Binding-site contacts:
Ligand atom C6 contacts residue TYR72 of chain 1.B at 3.5 Å (hydrophobic).
Ligand atom C3 contacts residue GLU87 of chain 1.B at 3.3 Å.
Ligand atom C5 contacts residue TYR72 of chain 1.B at 4.5 Å (hydrophobic).
Ligand atom C1 contacts residue THR11 of chain 1.B at 4.4 Å.
Ligand atom C contacts residue TYR72 of chain 1.B at 3.5 Å (hydrophobic).
Ligand atom C5 contacts residue THR11 of chain 1.B at 4.2 Å.
Ligand atom O1 contacts residue TYR72 of chain 1.B at 3.4 Å.
Ligand atom N1 contacts residue TYR72 of chain 1.B at 3.9 Å.
Ligand atom N contacts residue GLU87 of chain 1.B at 2.6 Å (salt-bridge).
Ligand atom C contacts residue GLN74 of chain 1.B at 4.3 Å.
Ligand atom N contacts residue LYS92 of chain 1.B at 3.9 Å.
Ligand atom C5 contacts residue ILE96 of chain 1.B at 4.3 Å (hydrophobic).
Ligand atom C4 contacts residue TYR72 of chain 1.B at 3.7 Å (hydrophobic).
Ligand atom C8 contacts residue ILE96 of chain 1.B at 3.6 Å (hydrophobic).
Ligand atom C3 contacts residue LYS92 of chain 1.B at 3.8 Å.
Ligand atom O2 contacts residue THR11 of chain 1.B at 3.4 Å (h-bond).
Ligand atom N contacts residue TYR72 of chain 1.B at 4.2 Å.
Ligand atom N1 contacts residue ILE96 of chain 1.B at 4.1 Å.
Ligand atom O contacts residue LYS92 of chain 1.B at 2.7 Å (salt-bridge).
Ligand atom O2 contacts residue ILE96 of chain 1.B at 4.2 Å.
Ligand atom C6 contacts residue PRO9 of chain 1.B at 3.7 Å (hydrophobic).
Ligand atom C7 contacts residue ILE96 of chain 1.B at 3.8 Å (hydrophobic).
Ligand atom O1 contacts residue GLU87 of chain 1.B at 3.2 Å.
Ligand atom C6 contacts residue ILE96 of chain 1.B at 3.7 Å (hydrophobic).
Ligand atom O contacts residue GLU87 of chain 1.B at 3.1 Å (salt-bridge).
Ligand atom C4 contacts residue GLU87 of chain 1.B at 3.6 Å.
Ligand atom O1 contacts residue PHE93 of chain 1.B at 3.2 Å.
Ligand atom C8 contacts residue LYS92 of chain 1.B at 3.6 Å.
Ligand atom C4 contacts residue PHE93 of chain 1.B at 4.4 Å (hydrophobic).

Sequence of chain 1.B:
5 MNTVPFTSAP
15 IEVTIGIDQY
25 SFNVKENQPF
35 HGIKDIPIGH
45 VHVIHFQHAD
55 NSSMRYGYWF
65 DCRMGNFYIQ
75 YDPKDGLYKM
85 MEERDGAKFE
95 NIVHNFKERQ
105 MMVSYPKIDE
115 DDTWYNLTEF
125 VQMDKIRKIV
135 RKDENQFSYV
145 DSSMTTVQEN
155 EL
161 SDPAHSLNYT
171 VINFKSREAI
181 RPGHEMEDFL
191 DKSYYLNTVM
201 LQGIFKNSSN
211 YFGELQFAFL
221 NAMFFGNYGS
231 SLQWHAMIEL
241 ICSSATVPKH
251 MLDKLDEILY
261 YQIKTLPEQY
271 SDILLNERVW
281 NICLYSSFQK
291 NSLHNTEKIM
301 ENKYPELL

A protein and the small-molecule ligand that binds it are described below.
Small molecule (SMILES): CCC1(CC)C(=O)NC(=O)N(C)C1=O